Sequence of chain 3.A:
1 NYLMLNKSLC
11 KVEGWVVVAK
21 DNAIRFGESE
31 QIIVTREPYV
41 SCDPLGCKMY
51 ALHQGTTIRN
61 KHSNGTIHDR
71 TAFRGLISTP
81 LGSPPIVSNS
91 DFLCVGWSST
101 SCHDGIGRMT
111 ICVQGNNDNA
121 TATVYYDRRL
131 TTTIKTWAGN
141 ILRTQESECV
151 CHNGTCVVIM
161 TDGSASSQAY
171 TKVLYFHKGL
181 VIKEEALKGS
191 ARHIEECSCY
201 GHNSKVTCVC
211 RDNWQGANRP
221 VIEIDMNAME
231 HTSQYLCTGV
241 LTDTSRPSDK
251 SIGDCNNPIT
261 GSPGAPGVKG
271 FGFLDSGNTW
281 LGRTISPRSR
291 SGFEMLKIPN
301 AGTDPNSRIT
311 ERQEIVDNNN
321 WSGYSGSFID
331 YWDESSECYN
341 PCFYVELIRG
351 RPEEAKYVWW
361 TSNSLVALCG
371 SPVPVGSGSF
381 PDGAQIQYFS

A small-molecule ligand and the protein it binds are described below.
Small molecule (SMILES): CC(=O)N[C@H]1[C@H](O[C@H]2[C@H](O)[C@@H](NC(C)=O)CO[C@@H]2CO)O[C@H](CO)[C@@H](O)[C@@H]1O

Binding-site contacts:
Ligand atom C7 contacts residue ASN153 of chain 3.A at 3.5 Å.
Ligand atom N2 contacts residue ASN153 of chain 3.A at 2.7 Å (h-bond).
Ligand atom C8 contacts residue ASN227 of chain 3.A at 3.8 Å.
Ligand atom C3 contacts residue ASN153 of chain 3.A at 3.6 Å.
Ligand atom C2 contacts residue ASN153 of chain 3.A at 2.2 Å.
Ligand atom C8 contacts residue ASN153 of chain 3.A at 4.5 Å.
Ligand atom C5 contacts residue ASN153 of chain 3.A at 3.7 Å.
Ligand atom O7 contacts residue ASN153 of chain 3.A at 3.9 Å.
Ligand atom O7 contacts residue ASN227 of chain 3.A at 3.7 Å.
Ligand atom C7 contacts residue ASN227 of chain 3.A at 3.9 Å.
Ligand atom C4 contacts residue ASN153 of chain 3.A at 4.2 Å.
Ligand atom C1 contacts residue ASN153 of chain 3.A at 1.4 Å.
Ligand atom O5 contacts residue ASN153 of chain 3.A at 2.4 Å (h-bond).